Sequence of chain 2.A:
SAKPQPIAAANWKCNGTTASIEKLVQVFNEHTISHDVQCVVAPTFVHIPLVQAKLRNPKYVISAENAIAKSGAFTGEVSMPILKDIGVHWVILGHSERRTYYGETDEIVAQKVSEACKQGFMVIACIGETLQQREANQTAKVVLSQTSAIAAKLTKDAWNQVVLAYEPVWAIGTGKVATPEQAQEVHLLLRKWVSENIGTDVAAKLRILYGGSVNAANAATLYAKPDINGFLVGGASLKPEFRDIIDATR

Binding-site contacts:
Ligand atom C2 contacts residue ILE173 of chain 2.A at 4.1 Å (hydrophobic).
Ligand atom O2 contacts residue GLU168 of chain 2.A at 4.1 Å.
Ligand atom C1 contacts residue LYS14 of chain 2.A at 3.4 Å.
Ligand atom O1P contacts residue ILE173 of chain 2.A at 3.9 Å.
Ligand atom C2 contacts residue GLY235 of chain 2.A at 3.9 Å.
Ligand atom O3P contacts residue ALA172 of chain 2.A at 3.5 Å (h-bond).
Ligand atom O1P contacts residue LYS14 of chain 2.A at 3.4 Å (salt-bridge).
Ligand atom O2P contacts residue SER214 of chain 2.A at 3.7 Å.
Ligand atom O1P contacts residue GLY235 of chain 2.A at 3.5 Å.
Ligand atom O2P contacts residue GLY235 of chain 2.A at 2.8 Å (h-bond).
Ligand atom O2P contacts residue VAL215 of chain 2.A at 4.2 Å.
Ligand atom P contacts residue GLY236 of chain 2.A at 3.8 Å.
Ligand atom O2 contacts residue LYS14 of chain 2.A at 2.4 Å (salt-bridge).
Ligand atom O2 contacts residue ASN12 of chain 2.A at 4.2 Å.
Ligand atom O2 contacts residue GLU98 of chain 2.A at 3.9 Å.
Ligand atom O2 contacts residue ILE173 of chain 2.A at 3.6 Å.
Ligand atom O1 contacts residue GLU168 of chain 2.A at 2.3 Å (salt-bridge).
Ligand atom C1 contacts residue ILE173 of chain 2.A at 4.1 Å (hydrophobic).
Ligand atom O1 contacts residue LEU233 of chain 2.A at 3.8 Å.
Ligand atom C1 contacts residue HIS96 of chain 2.A at 3.5 Å.
Ligand atom O1 contacts residue HIS96 of chain 2.A at 3.3 Å (h-bond).
Ligand atom C2 contacts residue LYS14 of chain 2.A at 4.0 Å.
Ligand atom C2 contacts residue GLY213 of chain 2.A at 3.9 Å.
Ligand atom O4P contacts residue GLY236 of chain 2.A at 2.9 Å (h-bond).
Ligand atom O3P contacts residue ILE173 of chain 2.A at 3.4 Å.
Ligand atom O3P contacts residue GLY213 of chain 2.A at 3.2 Å.
Ligand atom C2 contacts residue LEU233 of chain 2.A at 4.2 Å (hydrophobic).
Ligand atom C2 contacts residue GLU168 of chain 2.A at 3.3 Å.
Ligand atom O4P contacts residue GLY174 of chain 2.A at 3.7 Å.
Ligand atom P contacts residue GLY235 of chain 2.A at 3.7 Å.
Ligand atom O3P contacts residue GLY174 of chain 2.A at 2.9 Å (h-bond).
Ligand atom O2P contacts residue GLY236 of chain 2.A at 3.5 Å (h-bond).
Ligand atom O4P contacts residue GLY235 of chain 2.A at 3.6 Å.
Ligand atom O2P contacts residue VAL234 of chain 2.A at 3.8 Å.
Ligand atom O2 contacts residue HIS96 of chain 2.A at 2.9 Å (h-bond).
Ligand atom O3P contacts residue SER214 of chain 2.A at 2.5 Å (h-bond).
Ligand atom P contacts residue SER214 of chain 2.A at 3.5 Å.
Ligand atom O1P contacts residue GLY174 of chain 2.A at 4.1 Å.
Ligand atom C1 contacts residue GLU168 of chain 2.A at 3.1 Å.
Ligand atom P contacts residue GLY174 of chain 2.A at 3.8 Å.

A small-molecule ligand and the protein it binds are described below.
Small molecule (SMILES): O=C(O)COP(=O)(O)O